Sequence of chain 22.B:
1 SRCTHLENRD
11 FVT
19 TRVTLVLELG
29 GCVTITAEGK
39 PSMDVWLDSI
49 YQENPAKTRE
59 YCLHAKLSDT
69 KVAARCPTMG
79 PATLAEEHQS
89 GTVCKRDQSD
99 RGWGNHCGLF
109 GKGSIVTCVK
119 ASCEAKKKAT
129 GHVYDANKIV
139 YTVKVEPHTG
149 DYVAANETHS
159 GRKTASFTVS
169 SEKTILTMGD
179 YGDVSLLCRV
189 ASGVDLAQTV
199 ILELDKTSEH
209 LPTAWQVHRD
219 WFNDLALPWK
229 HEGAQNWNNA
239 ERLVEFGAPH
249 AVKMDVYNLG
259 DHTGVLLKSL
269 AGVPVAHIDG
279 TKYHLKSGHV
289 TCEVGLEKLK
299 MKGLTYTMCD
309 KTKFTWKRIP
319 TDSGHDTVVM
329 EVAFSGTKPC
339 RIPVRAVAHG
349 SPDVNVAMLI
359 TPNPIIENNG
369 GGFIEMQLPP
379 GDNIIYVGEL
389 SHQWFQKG

This protein binds this small molecule.
Small molecule (SMILES): CC(=O)N[C@@H]1[C@@H](O)[C@H](O)[C@@H](CO)O[C@H]1O

Sequence of chain 42.B:
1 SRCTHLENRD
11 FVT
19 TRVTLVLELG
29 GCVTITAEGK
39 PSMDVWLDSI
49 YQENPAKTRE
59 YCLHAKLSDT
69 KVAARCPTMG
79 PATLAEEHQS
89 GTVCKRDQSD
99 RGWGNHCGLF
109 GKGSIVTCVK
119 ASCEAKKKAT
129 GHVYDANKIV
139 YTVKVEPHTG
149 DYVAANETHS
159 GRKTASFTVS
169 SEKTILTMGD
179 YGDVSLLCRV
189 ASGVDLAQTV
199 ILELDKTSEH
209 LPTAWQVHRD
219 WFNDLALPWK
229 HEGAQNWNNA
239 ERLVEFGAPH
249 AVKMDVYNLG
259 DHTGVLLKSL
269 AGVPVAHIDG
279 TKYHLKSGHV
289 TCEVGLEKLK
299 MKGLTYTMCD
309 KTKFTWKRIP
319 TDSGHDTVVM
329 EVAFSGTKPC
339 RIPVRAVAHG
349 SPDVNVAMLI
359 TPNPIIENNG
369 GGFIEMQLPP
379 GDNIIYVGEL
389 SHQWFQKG

Binding-site contacts:
Ligand atom C3 contacts residue ASN154 of chain 22.B at 3.8 Å.
Ligand atom C4 contacts residue ASN154 of chain 22.B at 4.2 Å.
Ligand atom O5 contacts residue HIS104 of chain 42.B at 3.2 Å (h-bond).
Ligand atom C6 contacts residue HIS104 of chain 42.B at 3.7 Å.
Ligand atom O7 contacts residue HIS104 of chain 42.B at 4.2 Å.
Ligand atom N2 contacts residue ASN154 of chain 22.B at 2.9 Å (h-bond).
Ligand atom C7 contacts residue ASN154 of chain 22.B at 3.3 Å.
Ligand atom O5 contacts residue ASN154 of chain 22.B at 2.4 Å (h-bond).
Ligand atom C2 contacts residue HIS104 of chain 42.B at 4.4 Å.
Ligand atom C8 contacts residue ASN154 of chain 22.B at 3.8 Å.
Ligand atom C5 contacts residue ASN154 of chain 22.B at 3.7 Å.
Ligand atom O6 contacts residue HIS104 of chain 42.B at 2.9 Å.
Ligand atom C8 contacts residue GLU155 of chain 22.B at 3.8 Å.
Ligand atom C2 contacts residue ASN154 of chain 22.B at 2.4 Å.
Ligand atom C1 contacts residue HIS104 of chain 42.B at 3.2 Å.
Ligand atom C1 contacts residue ASN154 of chain 22.B at 1.4 Å.
Ligand atom O7 contacts residue ASN154 of chain 22.B at 3.1 Å (h-bond).
Ligand atom O7 contacts residue GLU155 of chain 22.B at 3.8 Å.
Ligand atom C5 contacts residue HIS104 of chain 42.B at 3.3 Å.
Ligand atom C7 contacts residue GLU155 of chain 22.B at 4.1 Å.